Sequence of chain 1.D:
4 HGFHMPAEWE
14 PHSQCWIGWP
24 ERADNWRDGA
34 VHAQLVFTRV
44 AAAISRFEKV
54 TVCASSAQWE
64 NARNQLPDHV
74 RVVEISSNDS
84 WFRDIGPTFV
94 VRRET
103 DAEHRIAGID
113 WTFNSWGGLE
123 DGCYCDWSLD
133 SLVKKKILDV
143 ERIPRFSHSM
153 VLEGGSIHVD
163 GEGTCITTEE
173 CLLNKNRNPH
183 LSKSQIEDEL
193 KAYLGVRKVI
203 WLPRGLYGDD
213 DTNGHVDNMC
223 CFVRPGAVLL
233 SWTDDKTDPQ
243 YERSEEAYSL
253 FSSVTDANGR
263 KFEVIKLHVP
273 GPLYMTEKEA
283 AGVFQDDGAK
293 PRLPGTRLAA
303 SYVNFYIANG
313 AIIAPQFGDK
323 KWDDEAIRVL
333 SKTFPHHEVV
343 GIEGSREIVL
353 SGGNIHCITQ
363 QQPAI

Binding-site contacts:
Ligand atom C5 contacts residue THR214 of chain 1.D at 3.4 Å.
Ligand atom N1 contacts residue ASP213 of chain 1.D at 4.0 Å.
Ligand atom N1 contacts residue TRP118 of chain 1.D at 4.2 Å.
Ligand atom C6 contacts residue ASP87 of chain 1.D at 3.4 Å.
Ligand atom N9 contacts residue ARG86 of chain 1.D at 3.8 Å.
Ligand atom C4 contacts residue THR214 of chain 1.D at 4.2 Å.
Ligand atom C7 contacts residue ASP219 of chain 1.D at 3.7 Å.
Ligand atom O8 contacts residue CYS359 of chain 1.D at 2.9 Å (h-bond).
Ligand atom N1 contacts residue SER353 of chain 1.D at 4.1 Å.
Ligand atom C3 contacts residue GLY354 of chain 1.D at 3.8 Å.
Ligand atom N9 contacts residue CYS359 of chain 1.D at 2.9 Å (h-bond).
Ligand atom C7 contacts residue ASP87 of chain 1.D at 3.6 Å.
Ligand atom C5 contacts residue GLY354 of chain 1.D at 4.0 Å.
Ligand atom C4 contacts residue TRP84 of chain 1.D at 3.6 Å (hydrophobic).
Ligand atom N9 contacts residue HIS217 of chain 1.D at 3.8 Å.
Ligand atom C6 contacts residue TRP84 of chain 1.D at 4.3 Å (hydrophobic).
Ligand atom C5 contacts residue HIS217 of chain 1.D at 4.4 Å.
Ligand atom C2 contacts residue GLY354 of chain 1.D at 4.4 Å.
Ligand atom C4 contacts residue TRP118 of chain 1.D at 3.9 Å (hydrophobic).
Ligand atom C4 contacts residue ASP87 of chain 1.D at 4.0 Å.
Ligand atom C7 contacts residue HIS217 of chain 1.D at 3.4 Å.
Ligand atom C2 contacts residue TRP118 of chain 1.D at 3.9 Å (hydrophobic).
Ligand atom C5 contacts residue ASP87 of chain 1.D at 3.3 Å.
Ligand atom C6 contacts residue GLY354 of chain 1.D at 4.4 Å.
Ligand atom C5 contacts residue TRP118 of chain 1.D at 4.2 Å (hydrophobic).
Ligand atom C4 contacts residue GLY354 of chain 1.D at 3.8 Å.
Ligand atom C3 contacts residue TRP118 of chain 1.D at 3.9 Å (hydrophobic).
Ligand atom C7 contacts residue CYS359 of chain 1.D at 2.5 Å (hydrophobic).
Ligand atom C2 contacts residue TRP84 of chain 1.D at 3.7 Å (hydrophobic).
Ligand atom N9 contacts residue ASP219 of chain 1.D at 3.0 Å (salt-bridge).
Ligand atom C5 contacts residue CYS359 of chain 1.D at 4.1 Å (hydrophobic).
Ligand atom O8 contacts residue ASP219 of chain 1.D at 2.8 Å (salt-bridge).
Ligand atom N9 contacts residue ASP87 of chain 1.D at 3.1 Å (salt-bridge).
Ligand atom C3 contacts residue THR214 of chain 1.D at 3.8 Å.
Ligand atom O8 contacts residue HIS217 of chain 1.D at 3.0 Å (h-bond).
Ligand atom C6 contacts residue CYS359 of chain 1.D at 2.7 Å (hydrophobic).
Ligand atom N9 contacts residue GLY157 of chain 1.D at 3.8 Å.
Ligand atom C2 contacts residue SER353 of chain 1.D at 4.2 Å.
Ligand atom N1 contacts residue CYS125 of chain 1.D at 3.5 Å (h-bond).
Ligand atom O8 contacts residue THR214 of chain 1.D at 4.3 Å.

A protein and the small-molecule ligand that binds it are described below.
Small molecule (SMILES): NCCCCCC(N)=O